Sequence of chain 1.G:
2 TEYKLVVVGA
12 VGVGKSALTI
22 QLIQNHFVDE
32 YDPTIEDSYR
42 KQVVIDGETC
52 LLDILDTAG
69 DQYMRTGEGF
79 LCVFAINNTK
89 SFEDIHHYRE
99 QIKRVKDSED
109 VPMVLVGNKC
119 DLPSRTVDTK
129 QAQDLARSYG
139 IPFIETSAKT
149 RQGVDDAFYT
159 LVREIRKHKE

The protein below binds the small molecule below.
Small molecule (SMILES): CC(C)C[C@H](N)C(=O)N[C@@H](Cc1ccc(O)cc1)C(=O)N[C@@H](CC(=O)O)C(=O)N[C@H](C(=O)N[C@@H](C)C=O)C(C)C

Binding-site contacts:
Ligand atom OH contacts residue GLY60 of chain 1.G at 3.7 Å.